This small molecule binds to this protein.
Small molecule (SMILES): CC(=O)N[C@@H]1[C@@H](O)[C@H](O)[C@@H](CO)O[C@H]1O

Binding-site contacts:
Ligand atom O6 contacts residue ASN153 of chain 1.A at 4.5 Å.
Ligand atom C3 contacts residue ASN269 of chain 1.A at 3.8 Å.
Ligand atom C2 contacts residue ASN269 of chain 1.A at 2.4 Å.
Ligand atom O7 contacts residue SER149 of chain 1.A at 4.2 Å.
Ligand atom C6 contacts residue NAG1 of chain 1.W at 3.9 Å.
Ligand atom C5 contacts residue SER267 of chain 1.A at 4.0 Å.
Ligand atom C5 contacts residue ASN269 of chain 1.A at 3.7 Å.
Ligand atom N2 contacts residue ASN269 of chain 1.A at 3.0 Å (h-bond).
Ligand atom O5 contacts residue NAG1 of chain 1.W at 4.4 Å.
Ligand atom C8 contacts residue ASN269 of chain 1.A at 3.0 Å.
Ligand atom C7 contacts residue ASN269 of chain 1.A at 3.2 Å.
Ligand atom O5 contacts residue SER268 of chain 1.A at 4.1 Å.
Ligand atom O6 contacts residue VAL151 of chain 1.A at 3.3 Å.
Ligand atom O5 contacts residue ASN269 of chain 1.A at 2.4 Å (h-bond).
Ligand atom C1 contacts residue ASN269 of chain 1.A at 1.4 Å.
Ligand atom C4 contacts residue ASN269 of chain 1.A at 3.8 Å.
Ligand atom C5 contacts residue NAG1 of chain 1.W at 4.0 Å.
Ligand atom O6 contacts residue SER267 of chain 1.A at 2.6 Å (h-bond).
Ligand atom C6 contacts residue SER267 of chain 1.A at 3.0 Å.
Ligand atom C6 contacts residue SER268 of chain 1.A at 4.3 Å.
Ligand atom O5 contacts residue SER267 of chain 1.A at 4.1 Å.
Ligand atom O7 contacts residue ASN269 of chain 1.A at 4.1 Å.

Sequence of chain 1.A:
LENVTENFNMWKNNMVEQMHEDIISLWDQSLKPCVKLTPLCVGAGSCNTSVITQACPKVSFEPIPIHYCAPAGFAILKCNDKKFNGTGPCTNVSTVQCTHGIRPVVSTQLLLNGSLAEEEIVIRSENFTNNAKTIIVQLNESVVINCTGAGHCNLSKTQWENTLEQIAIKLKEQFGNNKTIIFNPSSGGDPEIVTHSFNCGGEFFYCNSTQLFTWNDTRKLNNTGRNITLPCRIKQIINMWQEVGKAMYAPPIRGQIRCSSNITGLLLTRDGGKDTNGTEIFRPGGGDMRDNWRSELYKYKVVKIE